Binding-site contacts:
Ligand atom O8 contacts residue GOL1 of chain 1.E at 3.5 Å.
Ligand atom O22 contacts residue GLU143 of chain 1.A at 2.6 Å (salt-bridge).
Ligand atom C24 contacts residue ASN112 of chain 1.A at 3.6 Å.
Ligand atom C24 contacts residue GLU143 of chain 1.A at 3.4 Å.
Ligand atom O21 contacts residue PHE114 of chain 1.A at 3.5 Å.
Ligand atom O23 contacts residue GLU166 of chain 1.A at 2.9 Å (salt-bridge).
Ligand atom N13 contacts residue ASN112 of chain 1.A at 3.2 Å (h-bond).
Ligand atom O20 contacts residue ASN112 of chain 1.A at 3.0 Å (h-bond).
Ligand atom P12 contacts residue ALA113 of chain 1.A at 3.4 Å.
Ligand atom O22 contacts residue HIS146 of chain 1.A at 3.4 Å.
Ligand atom N10 contacts residue TYR157 of chain 1.A at 3.4 Å (h-bond).
Ligand atom O22 contacts residue ZN1 of chain 1.K at 3.1 Å.
Ligand atom N13 contacts residue ALA113 of chain 1.A at 2.8 Å (h-bond).
Ligand atom O23 contacts residue HIS231 of chain 1.A at 2.9 Å (h-bond).
Ligand atom C5 contacts residue GOL1 of chain 1.E at 3.6 Å.
Ligand atom O21 contacts residue DMS1 of chain 1.F at 3.3 Å.
Ligand atom O23 contacts residue TYR157 of chain 1.A at 3.4 Å (h-bond).
Ligand atom O23 contacts residue HIS146 of chain 1.A at 3.6 Å (h-bond).
Ligand atom O28 contacts residue HIS231 of chain 1.A at 3.2 Å.
Ligand atom N10 contacts residue GOL1 of chain 1.E at 3.4 Å (h-bond).
Ligand atom O23 contacts residue ZN1 of chain 1.K at 2.0 Å.
Ligand atom C15 contacts residue HIS231 of chain 1.A at 3.6 Å.
Ligand atom N16 contacts residue HIS231 of chain 1.A at 3.6 Å (h-bond).
Ligand atom O20 contacts residue HIS231 of chain 1.A at 3.5 Å.
Ligand atom N16 contacts residue ASN112 of chain 1.A at 3.1 Å (h-bond).
Ligand atom C14 contacts residue GLU143 of chain 1.A at 3.5 Å.
Ligand atom C2 contacts residue TRP115 of chain 1.A at 3.6 Å (hydrophobic).
Ligand atom O23 contacts residue HIS142 of chain 1.A at 3.4 Å (h-bond).
Ligand atom O28 contacts residue ARG203 of chain 1.A at 2.8 Å (salt-bridge).
Ligand atom C25 contacts residue LEU202 of chain 1.A at 3.6 Å (hydrophobic).
Ligand atom O22 contacts residue ALA113 of chain 1.A at 3.3 Å (h-bond).
Ligand atom O22 contacts residue GOL1 of chain 1.E at 2.8 Å (h-bond).
Ligand atom O8 contacts residue TYR157 of chain 1.A at 3.4 Å.
Ligand atom N13 contacts residue GLU143 of chain 1.A at 3.3 Å (salt-bridge).
Ligand atom C17 contacts residue HIS231 of chain 1.A at 3.5 Å.
Ligand atom O19 contacts residue HIS231 of chain 1.A at 3.4 Å (h-bond).
Ligand atom C18 contacts residue HIS231 of chain 1.A at 3.4 Å.
Ligand atom C11 contacts residue ALA113 of chain 1.A at 3.4 Å (hydrophobic).
Ligand atom C30 contacts residue ASN112 of chain 1.A at 3.5 Å.
Ligand atom P12 contacts residue ZN1 of chain 1.K at 3.0 Å.

Sequence of chain 1.A:
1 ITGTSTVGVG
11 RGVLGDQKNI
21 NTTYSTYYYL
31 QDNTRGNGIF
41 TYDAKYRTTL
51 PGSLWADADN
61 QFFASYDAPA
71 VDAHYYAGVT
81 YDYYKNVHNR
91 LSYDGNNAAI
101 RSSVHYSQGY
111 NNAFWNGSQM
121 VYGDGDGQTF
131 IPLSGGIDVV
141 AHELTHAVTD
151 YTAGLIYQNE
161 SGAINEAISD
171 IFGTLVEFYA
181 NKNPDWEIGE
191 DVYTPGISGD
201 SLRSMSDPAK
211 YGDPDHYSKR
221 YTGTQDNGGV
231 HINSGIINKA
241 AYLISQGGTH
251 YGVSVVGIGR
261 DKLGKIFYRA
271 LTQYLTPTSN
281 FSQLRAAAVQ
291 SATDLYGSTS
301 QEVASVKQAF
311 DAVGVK

A small-molecule ligand and the protein it binds are described below.
Small molecule (SMILES): CCC[C@H](NC(=O)[C@H](CC(C)C)NP(=O)(O)CNC(=O)OCc1ccccc1)C(=O)O